The small molecule below binds the protein below.
Small molecule (SMILES): N[P]1(=O)C=CNC(=O)N1

Sequence of chain 2.A:
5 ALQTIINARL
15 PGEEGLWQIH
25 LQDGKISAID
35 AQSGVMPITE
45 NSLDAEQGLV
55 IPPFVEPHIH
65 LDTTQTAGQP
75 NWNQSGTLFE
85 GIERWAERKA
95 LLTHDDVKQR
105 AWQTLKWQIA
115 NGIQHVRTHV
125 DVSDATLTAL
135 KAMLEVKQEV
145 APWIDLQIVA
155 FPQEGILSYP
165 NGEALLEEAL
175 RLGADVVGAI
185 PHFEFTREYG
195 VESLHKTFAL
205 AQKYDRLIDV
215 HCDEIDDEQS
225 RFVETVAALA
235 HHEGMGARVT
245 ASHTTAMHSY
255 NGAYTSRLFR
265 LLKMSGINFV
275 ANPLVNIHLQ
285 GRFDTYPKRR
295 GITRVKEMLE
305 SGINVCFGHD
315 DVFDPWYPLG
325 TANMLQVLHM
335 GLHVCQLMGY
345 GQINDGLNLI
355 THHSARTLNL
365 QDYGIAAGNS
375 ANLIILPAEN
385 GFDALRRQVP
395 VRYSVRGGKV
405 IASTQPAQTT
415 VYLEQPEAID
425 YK

Binding-site contacts:
Ligand atom C2 contacts residue GLU218 of chain 2.A at 3.9 Å.
Ligand atom N4 contacts residue ASP314 of chain 2.A at 3.2 Å (salt-bridge).
Ligand atom N1 contacts residue TRP320 of chain 2.A at 3.5 Å.
Ligand atom O4 contacts residue HIS64 of chain 2.A at 3.5 Å (h-bond).
Ligand atom P4 contacts residue GLU218 of chain 2.A at 3.6 Å.
Ligand atom O2 contacts residue GLN157 of chain 2.A at 3.0 Å (h-bond).
Ligand atom C2 contacts residue LEU82 of chain 2.A at 3.7 Å (hydrophobic).
Ligand atom N3 contacts residue HIS215 of chain 2.A at 3.6 Å.
Ligand atom C6 contacts residue HIS64 of chain 2.A at 3.5 Å.
Ligand atom N4 contacts residue ASP315 of chain 2.A at 3.7 Å.
Ligand atom P4 contacts residue HIS247 of chain 2.A at 3.8 Å.
Ligand atom O4 contacts residue HIS215 of chain 2.A at 3.0 Å (h-bond).
Ligand atom P4 contacts residue ZN1 of chain 2.C at 3.2 Å.
Ligand atom O2 contacts residue LEU82 of chain 2.A at 3.5 Å.
Ligand atom C5 contacts residue HIS64 of chain 2.A at 3.3 Å.
Ligand atom P4 contacts residue HIS64 of chain 2.A at 4.0 Å.
Ligand atom N4 contacts residue LEU283 of chain 2.A at 3.9 Å.
Ligand atom O4 contacts residue GLU218 of chain 2.A at 3.7 Å.
Ligand atom C2 contacts residue GLN157 of chain 2.A at 3.6 Å.
Ligand atom C5 contacts residue TRP320 of chain 2.A at 3.8 Å (hydrophobic).
Ligand atom O2 contacts residue GLU218 of chain 2.A at 3.9 Å.
Ligand atom C5 contacts residue ASP314 of chain 2.A at 3.8 Å.
Ligand atom C5 contacts residue ASP315 of chain 2.A at 3.5 Å.
Ligand atom C6 contacts residue TRP320 of chain 2.A at 3.5 Å (hydrophobic).
Ligand atom C6 contacts residue GLN157 of chain 2.A at 3.7 Å.
Ligand atom N4 contacts residue HIS247 of chain 2.A at 3.9 Å.
Ligand atom N1 contacts residue PHE155 of chain 2.A at 4.0 Å.
Ligand atom O2 contacts residue PHE155 of chain 2.A at 3.8 Å.
Ligand atom C5 contacts residue ZN1 of chain 2.C at 3.5 Å.
Ligand atom O4 contacts residue HIS62 of chain 2.A at 3.6 Å.
Ligand atom N1 contacts residue GLN157 of chain 2.A at 2.8 Å (h-bond).
Ligand atom O4 contacts residue ZN1 of chain 2.C at 2.1 Å.
Ligand atom O4 contacts residue HIS247 of chain 2.A at 2.8 Å (h-bond).
Ligand atom N4 contacts residue VAL279 of chain 2.A at 3.9 Å.
Ligand atom N4 contacts residue GLU218 of chain 2.A at 3.0 Å (salt-bridge).
Ligand atom P4 contacts residue ASP314 of chain 2.A at 3.6 Å.
Ligand atom N3 contacts residue GLU218 of chain 2.A at 2.9 Å (salt-bridge).
Ligand atom O4 contacts residue ASP314 of chain 2.A at 3.0 Å (salt-bridge).
Ligand atom O2 contacts residue ILE184 of chain 2.A at 3.7 Å.
Ligand atom N3 contacts residue LEU82 of chain 2.A at 3.6 Å.